Sequence of chain 2.A:
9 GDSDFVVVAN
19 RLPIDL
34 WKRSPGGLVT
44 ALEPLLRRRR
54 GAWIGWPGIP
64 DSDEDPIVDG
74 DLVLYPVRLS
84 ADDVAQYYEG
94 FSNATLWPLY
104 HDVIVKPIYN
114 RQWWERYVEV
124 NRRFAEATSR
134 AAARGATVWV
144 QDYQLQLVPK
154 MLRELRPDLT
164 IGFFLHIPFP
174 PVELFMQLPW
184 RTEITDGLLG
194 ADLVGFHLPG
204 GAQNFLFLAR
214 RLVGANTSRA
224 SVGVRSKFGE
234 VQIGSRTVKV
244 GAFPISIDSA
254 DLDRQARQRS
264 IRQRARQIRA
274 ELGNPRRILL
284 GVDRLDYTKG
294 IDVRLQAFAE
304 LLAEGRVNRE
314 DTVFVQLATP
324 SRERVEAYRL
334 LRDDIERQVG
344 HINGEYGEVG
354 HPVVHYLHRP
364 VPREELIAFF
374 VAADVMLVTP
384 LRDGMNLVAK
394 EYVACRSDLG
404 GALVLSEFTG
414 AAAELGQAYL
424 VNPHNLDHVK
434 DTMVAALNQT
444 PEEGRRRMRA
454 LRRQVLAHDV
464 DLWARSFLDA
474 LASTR

Binding-site contacts:
Ligand atom C4 contacts residue EDO1 of chain 2.H at 4.0 Å.
Ligand atom O6 contacts residue HIS169 of chain 2.A at 2.9 Å (h-bond).
Ligand atom O4 contacts residue NHE1 of chain 2.D at 2.4 Å (h-bond).
Ligand atom C4 contacts residue ASN389 of chain 2.A at 3.9 Å.
Ligand atom O3 contacts residue NHE1 of chain 2.D at 4.0 Å.
Ligand atom C3 contacts residue ASP386 of chain 2.A at 3.7 Å.
Ligand atom C3 contacts residue ARG287 of chain 2.A at 3.9 Å.
Ligand atom O2 contacts residue TRP100 of chain 2.A at 3.8 Å.
Ligand atom O3 contacts residue GLY387 of chain 2.A at 3.2 Å (h-bond).
Ligand atom C6 contacts residue ILE248 of chain 2.A at 3.7 Å (hydrophobic).
Ligand atom O6 contacts residue ARG325 of chain 2.A at 3.0 Å (salt-bridge).
Ligand atom O6 contacts residue TRP100 of chain 2.A at 3.6 Å.
Ligand atom C3 contacts residue EDO1 of chain 2.H at 3.9 Å.
Ligand atom C2 contacts residue HIS169 of chain 2.A at 3.4 Å.
Ligand atom C3 contacts residue MET388 of chain 2.A at 3.9 Å (hydrophobic).
Ligand atom C4 contacts residue NHE1 of chain 2.D at 3.4 Å.
Ligand atom O4 contacts residue LEU390 of chain 2.A at 3.7 Å.
Ligand atom O3 contacts residue MET388 of chain 2.A at 2.8 Å (h-bond).
Ligand atom O3 contacts residue ARG287 of chain 2.A at 2.7 Å (salt-bridge).
Ligand atom O4 contacts residue ASN389 of chain 2.A at 3.0 Å (h-bond).
Ligand atom O2 contacts residue NHE1 of chain 2.D at 3.0 Å (h-bond).
Ligand atom O1 contacts residue NHE1 of chain 2.D at 3.6 Å (h-bond).
Ligand atom C5 contacts residue NHE1 of chain 2.D at 3.6 Å.
Ligand atom C4 contacts residue MET388 of chain 2.A at 3.9 Å (hydrophobic).
Ligand atom O2 contacts residue ILE170 of chain 2.A at 3.9 Å.
Ligand atom C6 contacts residue HIS169 of chain 2.A at 3.7 Å.
Ligand atom O6 contacts residue HIS200 of chain 2.A at 3.1 Å.
Ligand atom C4 contacts residue HIS169 of chain 2.A at 4.0 Å.
Ligand atom O5 contacts residue HIS169 of chain 2.A at 3.3 Å.
Ligand atom C2 contacts residue NHE1 of chain 2.D at 3.8 Å.
Ligand atom O3 contacts residue ASN389 of chain 2.A at 3.3 Å (h-bond).
Ligand atom O3 contacts residue ASP386 of chain 2.A at 2.7 Å (salt-bridge).
Ligand atom O6 contacts residue TYR146 of chain 2.A at 3.4 Å (h-bond).
Ligand atom O4 contacts residue EDO1 of chain 2.H at 2.9 Å (h-bond).
Ligand atom O2 contacts residue ASP386 of chain 2.A at 3.7 Å.
Ligand atom C1 contacts residue HIS169 of chain 2.A at 3.9 Å.
Ligand atom O4 contacts residue MET388 of chain 2.A at 3.4 Å.
Ligand atom O4 contacts residue ARG287 of chain 2.A at 3.7 Å.
Ligand atom C3 contacts residue NHE1 of chain 2.D at 3.8 Å.
Ligand atom O6 contacts residue ILE248 of chain 2.A at 3.4 Å.

This small molecule binds to this protein.
Small molecule (SMILES): OC[C@H]1O[C@H](O[C@H]2O[C@H](CO)[C@@H](O)[C@H](O)[C@H]2O)[C@H](O)[C@@H](O)[C@@H]1O